This protein binds this small molecule.
Small molecule (SMILES): CC(=O)N[C@H]1[C@H](O[C@H]2[C@H](O)[C@@H](NC(C)=O)CO[C@@H]2CO)O[C@H](CO)[C@@H](O[C@@H]2O[C@H](CO)[C@@H](O)[C@H](O)[C@@H]2O)[C@@H]1O

Binding-site contacts:
Ligand atom C6 contacts residue GLN144 of chain 1.C at 4.5 Å.
Ligand atom O7 contacts residue ASN256 of chain 1.C at 3.1 Å (h-bond).
Ligand atom C6 contacts residue ARG206 of chain 1.C at 4.3 Å.
Ligand atom C7 contacts residue ASN256 of chain 1.C at 3.2 Å.
Ligand atom O6 contacts residue ARG206 of chain 1.C at 4.1 Å.
Ligand atom O5 contacts residue ASN256 of chain 1.C at 2.4 Å (h-bond).
Ligand atom O7 contacts residue HIS234 of chain 1.C at 4.0 Å.
Ligand atom C1 contacts residue ASN256 of chain 1.C at 1.4 Å.
Ligand atom C8 contacts residue ASN256 of chain 1.C at 4.3 Å.
Ligand atom C8 contacts residue GLY232 of chain 1.C at 2.9 Å.
Ligand atom N2 contacts residue ASN256 of chain 1.C at 2.9 Å (h-bond).
Ligand atom O7 contacts residue ARG206 of chain 1.C at 3.6 Å.
Ligand atom C2 contacts residue ASN256 of chain 1.C at 2.4 Å.
Ligand atom C5 contacts residue ASN256 of chain 1.C at 3.7 Å.
Ligand atom C4 contacts residue ASN256 of chain 1.C at 4.2 Å.
Ligand atom C7 contacts residue ARG206 of chain 1.C at 4.3 Å.
Ligand atom C7 contacts residue GLY232 of chain 1.C at 4.2 Å.
Ligand atom C2 contacts residue GLN144 of chain 1.C at 4.1 Å.
Ligand atom C8 contacts residue ARG206 of chain 1.C at 4.5 Å.
Ligand atom C3 contacts residue ASN256 of chain 1.C at 3.8 Å.

Sequence of chain 1.C:
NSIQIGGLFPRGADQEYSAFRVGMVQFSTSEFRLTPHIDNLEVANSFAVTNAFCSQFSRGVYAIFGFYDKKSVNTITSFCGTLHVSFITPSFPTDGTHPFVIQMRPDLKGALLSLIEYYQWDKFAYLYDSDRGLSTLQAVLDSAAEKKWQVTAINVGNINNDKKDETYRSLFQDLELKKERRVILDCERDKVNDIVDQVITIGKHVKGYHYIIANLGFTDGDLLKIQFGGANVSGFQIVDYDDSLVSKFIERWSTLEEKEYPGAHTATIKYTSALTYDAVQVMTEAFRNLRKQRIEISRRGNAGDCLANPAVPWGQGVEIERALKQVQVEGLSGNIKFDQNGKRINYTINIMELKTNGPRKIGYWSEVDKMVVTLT